A small-molecule ligand and the protein it binds are described below.
Small molecule (SMILES): CC(=O)N[C@@H]1[C@@H](O)[C@H](O)[C@@H](CO)O[C@H]1O

Binding-site contacts:
Ligand atom N2 contacts residue ASN36 of chain 1.D at 2.9 Å (h-bond).
Ligand atom C7 contacts residue GLN323 of chain 1.D at 3.7 Å.
Ligand atom C2 contacts residue GLN323 of chain 1.D at 4.2 Å.
Ligand atom C8 contacts residue GLN323 of chain 1.D at 3.4 Å.
Ligand atom C2 contacts residue ASN36 of chain 1.D at 2.5 Å.
Ligand atom C6 contacts residue GLU40 of chain 1.D at 4.3 Å.
Ligand atom C5 contacts residue ASN36 of chain 1.D at 3.7 Å.
Ligand atom C7 contacts residue ASN36 of chain 1.D at 3.7 Å.
Ligand atom C4 contacts residue ASN36 of chain 1.D at 4.2 Å.
Ligand atom C1 contacts residue GLN323 of chain 1.D at 4.2 Å.
Ligand atom C3 contacts residue ASN36 of chain 1.D at 3.8 Å.
Ligand atom O5 contacts residue THR38 of chain 1.D at 4.1 Å.
Ligand atom O5 contacts residue ASN36 of chain 1.D at 2.4 Å (h-bond).
Ligand atom C1 contacts residue ASN36 of chain 1.D at 1.4 Å.
Ligand atom O7 contacts residue ASN36 of chain 1.D at 4.0 Å.
Ligand atom N2 contacts residue GLN323 of chain 1.D at 3.1 Å (h-bond).

Sequence of chain 1.D:
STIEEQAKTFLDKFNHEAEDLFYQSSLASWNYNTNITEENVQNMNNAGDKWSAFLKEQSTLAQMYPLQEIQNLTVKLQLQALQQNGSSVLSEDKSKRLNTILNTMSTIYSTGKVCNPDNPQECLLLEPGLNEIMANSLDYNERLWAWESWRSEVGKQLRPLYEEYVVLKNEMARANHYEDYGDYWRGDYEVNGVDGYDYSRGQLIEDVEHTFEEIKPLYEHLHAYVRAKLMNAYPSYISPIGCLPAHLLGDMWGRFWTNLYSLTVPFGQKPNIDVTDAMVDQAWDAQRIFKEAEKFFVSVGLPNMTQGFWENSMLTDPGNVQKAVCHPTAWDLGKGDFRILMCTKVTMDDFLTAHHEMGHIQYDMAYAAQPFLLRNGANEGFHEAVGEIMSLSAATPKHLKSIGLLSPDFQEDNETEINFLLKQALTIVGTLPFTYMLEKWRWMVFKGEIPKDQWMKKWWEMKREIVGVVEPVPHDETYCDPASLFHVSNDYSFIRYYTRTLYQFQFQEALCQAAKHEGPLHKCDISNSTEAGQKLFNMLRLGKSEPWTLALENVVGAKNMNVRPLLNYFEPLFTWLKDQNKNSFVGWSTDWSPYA